Sequence of chain 1.A:
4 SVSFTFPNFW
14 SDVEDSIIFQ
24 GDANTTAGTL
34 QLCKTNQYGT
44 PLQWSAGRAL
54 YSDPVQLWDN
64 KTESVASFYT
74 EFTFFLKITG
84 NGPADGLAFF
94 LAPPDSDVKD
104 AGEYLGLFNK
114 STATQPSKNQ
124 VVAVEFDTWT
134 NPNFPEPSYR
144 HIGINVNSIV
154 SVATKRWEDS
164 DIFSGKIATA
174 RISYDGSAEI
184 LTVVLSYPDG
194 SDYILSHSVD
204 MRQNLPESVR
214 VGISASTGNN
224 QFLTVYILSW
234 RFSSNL

A small-molecule ligand and the protein it binds are described below.
Small molecule (SMILES): CC(=O)N[C@@H]1[C@@H](O)[C@H](O)[C@@H](CO)O[C@H]1O

Binding-site contacts:
Ligand atom C1 contacts residue ASN27 of chain 1.A at 1.4 Å.
Ligand atom N2 contacts residue ASN27 of chain 1.A at 2.9 Å (h-bond).
Ligand atom C7 contacts residue ASN27 of chain 1.A at 3.0 Å.
Ligand atom C2 contacts residue ASN27 of chain 1.A at 2.5 Å.
Ligand atom C4 contacts residue ASN27 of chain 1.A at 4.2 Å.
Ligand atom C8 contacts residue ASN27 of chain 1.A at 4.3 Å.
Ligand atom C3 contacts residue ASN27 of chain 1.A at 3.8 Å.
Ligand atom O7 contacts residue ASN27 of chain 1.A at 2.7 Å (h-bond).
Ligand atom C5 contacts residue ASN27 of chain 1.A at 3.7 Å.
Ligand atom O7 contacts residue ALA26 of chain 1.A at 3.8 Å.
Ligand atom O5 contacts residue ASN27 of chain 1.A at 2.4 Å (h-bond).